Sequence of chain 43.C:
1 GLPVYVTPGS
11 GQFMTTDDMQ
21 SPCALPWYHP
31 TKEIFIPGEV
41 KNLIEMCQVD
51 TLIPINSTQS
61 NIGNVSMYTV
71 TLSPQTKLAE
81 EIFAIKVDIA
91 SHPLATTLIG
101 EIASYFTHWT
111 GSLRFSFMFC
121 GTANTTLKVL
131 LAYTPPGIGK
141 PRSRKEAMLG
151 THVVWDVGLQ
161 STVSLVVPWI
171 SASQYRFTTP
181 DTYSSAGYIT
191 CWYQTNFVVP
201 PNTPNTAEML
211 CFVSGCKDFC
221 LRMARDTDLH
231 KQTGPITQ

Binding-site contacts:
Ligand atom O1 contacts residue LEU100 of chain 43.A at 4.0 Å.
Ligand atom C4B contacts residue LEU181 of chain 43.A at 3.8 Å (hydrophobic).
Ligand atom CM6 contacts residue LEU181 of chain 43.A at 3.7 Å (hydrophobic).
Ligand atom N3A contacts residue LEU217 of chain 43.A at 3.4 Å.
Ligand atom C5B contacts residue LEU181 of chain 43.A at 3.3 Å (hydrophobic).
Ligand atom C4A contacts residue PHE179 of chain 43.A at 3.3 Å (hydrophobic).
Ligand atom C1A contacts residue TYR144 of chain 43.A at 3.1 Å (hydrophobic).
Ligand atom CM3 contacts residue TYR190 of chain 43.A at 3.9 Å (hydrophobic).
Ligand atom C6B contacts residue ILE98 of chain 43.A at 3.6 Å (hydrophobic).
Ligand atom C2A contacts residue PHE179 of chain 43.A at 3.3 Å (hydrophobic).
Ligand atom C3 contacts residue LEU100 of chain 43.A at 3.9 Å (hydrophobic).
Ligand atom C4B contacts residue PHE179 of chain 43.A at 3.9 Å (hydrophobic).
Ligand atom C2A contacts residue TYR144 of chain 43.A at 3.7 Å (hydrophobic).
Ligand atom CM2 contacts residue ILE236 of chain 43.A at 4.0 Å (hydrophobic).
Ligand atom C5B contacts residue TYR144 of chain 43.A at 3.6 Å (hydrophobic).
Ligand atom CM6 contacts residue TYR144 of chain 43.A at 3.7 Å (hydrophobic).
Ligand atom CM4 contacts residue PHE179 of chain 43.A at 3.9 Å (hydrophobic).
Ligand atom CM4 contacts residue VAL168 of chain 43.A at 3.5 Å (hydrophobic).
Ligand atom O1 contacts residue MET214 of chain 43.A at 3.2 Å.
Ligand atom C1A contacts residue PHE179 of chain 43.A at 3.5 Å (hydrophobic).
Ligand atom C1C contacts residue MET214 of chain 43.A at 3.7 Å (hydrophobic).
Ligand atom CM6 contacts residue LEU184 of chain 43.A at 3.4 Å (hydrophobic).
Ligand atom O5A contacts residue ALA166 of chain 43.A at 3.9 Å.
Ligand atom CM4 contacts residue TYR142 of chain 43.A at 3.1 Å (hydrophobic).
Ligand atom C5 contacts residue MET214 of chain 43.A at 3.6 Å (hydrophobic).
Ligand atom C4 contacts residue TYR190 of chain 43.A at 3.8 Å (hydrophobic).
Ligand atom CM2 contacts residue ILE122 of chain 43.A at 3.7 Å (hydrophobic).
Ligand atom O1B contacts residue ILE98 of chain 43.A at 2.9 Å.
Ligand atom C4A contacts residue TYR144 of chain 43.A at 3.8 Å (hydrophobic).
Ligand atom O5A contacts residue TYR144 of chain 43.A at 3.1 Å.
Ligand atom C2C contacts residue ILE98 of chain 43.A at 4.0 Å (hydrophobic).
Ligand atom N3A contacts residue PHE179 of chain 43.A at 3.0 Å.
Ligand atom O5A contacts residue PHE179 of chain 43.A at 3.7 Å.
Ligand atom C2B contacts residue ILE98 of chain 43.A at 3.9 Å (hydrophobic).
Ligand atom N2 contacts residue LEU100 of chain 43.A at 3.8 Å.
Ligand atom C2B contacts residue ILE122 of chain 43.A at 3.9 Å (hydrophobic).
Ligand atom N2 contacts residue MET214 of chain 43.A at 3.8 Å.
Ligand atom C1B contacts residue LEU181 of chain 43.A at 3.8 Å (hydrophobic).
Ligand atom C6B contacts residue LEU181 of chain 43.A at 3.3 Å (hydrophobic).
Ligand atom C1B contacts residue ILE98 of chain 43.A at 3.6 Å (hydrophobic).

A protein and the small-molecule ligand that binds it are described below.
Small molecule (SMILES): Cc1cc(CCCOc2c(C)cc(-c3coc(C)n3)cc2C)on1

Sequence of chain 43.A:
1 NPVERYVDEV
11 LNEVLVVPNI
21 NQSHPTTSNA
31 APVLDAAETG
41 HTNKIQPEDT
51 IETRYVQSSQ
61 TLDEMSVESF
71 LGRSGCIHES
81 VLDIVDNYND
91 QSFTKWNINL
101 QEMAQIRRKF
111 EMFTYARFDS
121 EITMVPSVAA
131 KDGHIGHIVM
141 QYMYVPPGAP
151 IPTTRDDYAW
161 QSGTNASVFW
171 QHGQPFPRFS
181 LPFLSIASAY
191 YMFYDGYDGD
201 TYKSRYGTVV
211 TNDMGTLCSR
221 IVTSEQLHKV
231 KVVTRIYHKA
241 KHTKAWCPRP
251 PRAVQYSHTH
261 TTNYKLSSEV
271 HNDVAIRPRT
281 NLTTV